The protein below binds the small molecule below.
Small molecule (SMILES): CCCCc1cnc(SCC(=O)c2ccc(S(N)(=O)=O)cc2)nc1

Binding-site contacts:
Ligand atom C32 contacts residue VAL121 of chain 1.A at 3.6 Å (hydrophobic).
Ligand atom O46 contacts residue ZN1 of chain 1.B at 3.0 Å.
Ligand atom C35 contacts residue THR199 of chain 1.A at 3.1 Å.
Ligand atom C33 contacts residue LEU197 of chain 1.A at 3.7 Å (hydrophobic).
Ligand atom O44 contacts residue TRP208 of chain 1.A at 3.5 Å.
Ligand atom C2 contacts residue PRO201 of chain 1.A at 3.3 Å (hydrophobic).
Ligand atom O44 contacts residue LEU197 of chain 1.A at 3.3 Å.
Ligand atom O46 contacts residue VAL142 of chain 1.A at 3.6 Å.
Ligand atom N48 contacts residue THR198 of chain 1.A at 2.7 Å (h-bond).
Ligand atom N48 contacts residue ZN1 of chain 1.B at 2.0 Å.
Ligand atom C19 contacts residue PRO201 of chain 1.A at 3.8 Å (hydrophobic).
Ligand atom C13 contacts residue GLN135 of chain 1.A at 3.5 Å.
Ligand atom O46 contacts residue VAL121 of chain 1.A at 3.7 Å.
Ligand atom C13 contacts residue VAL134 of chain 1.A at 3.9 Å (hydrophobic).
Ligand atom C3 contacts residue VAL134 of chain 1.A at 3.7 Å (hydrophobic).
Ligand atom C17 contacts residue GLN135 of chain 1.A at 3.5 Å.
Ligand atom O46 contacts residue HIS94 of chain 1.A at 3.3 Å.
Ligand atom C6 contacts residue PHE130 of chain 1.A at 4.0 Å (hydrophobic).
Ligand atom S42 contacts residue HIS94 of chain 1.A at 3.8 Å.
Ligand atom C34 contacts residue THR199 of chain 1.A at 3.2 Å.
Ligand atom N48 contacts residue HIS96 of chain 1.A at 3.3 Å (h-bond).
Ligand atom S42 contacts residue THR198 of chain 1.A at 3.8 Å.
Ligand atom S42 contacts residue ZN1 of chain 1.B at 3.0 Å.
Ligand atom O46 contacts residue HIS119 of chain 1.A at 3.5 Å (h-bond).
Ligand atom C31 contacts residue LEU197 of chain 1.A at 3.7 Å (hydrophobic).
Ligand atom C34 contacts residue LEU197 of chain 1.A at 3.7 Å (hydrophobic).
Ligand atom S21 contacts residue PHE130 of chain 1.A at 3.8 Å.
Ligand atom O44 contacts residue THR198 of chain 1.A at 2.9 Å (h-bond).
Ligand atom C35 contacts residue LEU197 of chain 1.A at 3.8 Å (hydrophobic).
Ligand atom N48 contacts residue HIS94 of chain 1.A at 3.2 Å (h-bond).
Ligand atom C2 contacts residue VAL134 of chain 1.A at 3.8 Å (hydrophobic).
Ligand atom N48 contacts residue HIS119 of chain 1.A at 3.5 Å (h-bond).
Ligand atom C32 contacts residue HIS94 of chain 1.A at 3.8 Å.
Ligand atom C29 contacts residue LEU197 of chain 1.A at 3.8 Å (hydrophobic).
Ligand atom S42 contacts residue HIS119 of chain 1.A at 4.0 Å.
Ligand atom C31 contacts residue GLN92 of chain 1.A at 3.6 Å.
Ligand atom C2 contacts residue LEU203 of chain 1.A at 3.7 Å (hydrophobic).
Ligand atom N1 contacts residue PRO201 of chain 1.A at 3.3 Å.
Ligand atom C32 contacts residue LEU197 of chain 1.A at 3.7 Å (hydrophobic).
Ligand atom O27 contacts residue PHE130 of chain 1.A at 3.5 Å.

Sequence of chain 1.A:
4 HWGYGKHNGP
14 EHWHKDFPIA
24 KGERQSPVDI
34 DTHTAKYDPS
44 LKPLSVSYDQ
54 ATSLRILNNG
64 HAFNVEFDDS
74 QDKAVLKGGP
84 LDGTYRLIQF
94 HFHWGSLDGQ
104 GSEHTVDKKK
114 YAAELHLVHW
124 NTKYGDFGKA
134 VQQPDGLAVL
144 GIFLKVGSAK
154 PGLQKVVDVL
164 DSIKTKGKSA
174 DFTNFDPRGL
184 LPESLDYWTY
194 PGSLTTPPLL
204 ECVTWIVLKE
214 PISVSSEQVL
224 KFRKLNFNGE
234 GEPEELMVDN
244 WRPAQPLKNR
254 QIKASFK